Binding-site contacts:
Ligand atom C5 contacts residue TYR88 of chain 1.A at 4.0 Å (hydrophobic).
Ligand atom C3 contacts residue ASN57 of chain 1.A at 3.8 Å.
Ligand atom C8 contacts residue GLU56 of chain 1.A at 4.1 Å.
Ligand atom O6 contacts residue TYR88 of chain 1.A at 2.6 Å (h-bond).
Ligand atom C6 contacts residue TYR88 of chain 1.A at 3.3 Å (hydrophobic).
Ligand atom C4 contacts residue ASN57 of chain 1.A at 4.2 Å.
Ligand atom C1 contacts residue ASN57 of chain 1.A at 1.4 Å.
Ligand atom C5 contacts residue ASN57 of chain 1.A at 3.7 Å.
Ligand atom O7 contacts residue ASN57 of chain 1.A at 3.0 Å (h-bond).
Ligand atom O5 contacts residue ASN57 of chain 1.A at 2.3 Å (h-bond).
Ligand atom C2 contacts residue ASN57 of chain 1.A at 2.5 Å.
Ligand atom N2 contacts residue ASN57 of chain 1.A at 2.9 Å (h-bond).
Ligand atom C8 contacts residue ASN57 of chain 1.A at 4.4 Å.
Ligand atom O5 contacts residue TYR88 of chain 1.A at 3.5 Å (h-bond).
Ligand atom O7 contacts residue GLN69 of chain 1.A at 4.5 Å.
Ligand atom C7 contacts residue ASN57 of chain 1.A at 3.1 Å.

A small-molecule ligand and the protein it binds are described below.
Small molecule (SMILES): CC(=O)N[C@@H]1[C@@H](O)[C@H](O)[C@@H](CO)O[C@H]1O

Sequence of chain 1.A:
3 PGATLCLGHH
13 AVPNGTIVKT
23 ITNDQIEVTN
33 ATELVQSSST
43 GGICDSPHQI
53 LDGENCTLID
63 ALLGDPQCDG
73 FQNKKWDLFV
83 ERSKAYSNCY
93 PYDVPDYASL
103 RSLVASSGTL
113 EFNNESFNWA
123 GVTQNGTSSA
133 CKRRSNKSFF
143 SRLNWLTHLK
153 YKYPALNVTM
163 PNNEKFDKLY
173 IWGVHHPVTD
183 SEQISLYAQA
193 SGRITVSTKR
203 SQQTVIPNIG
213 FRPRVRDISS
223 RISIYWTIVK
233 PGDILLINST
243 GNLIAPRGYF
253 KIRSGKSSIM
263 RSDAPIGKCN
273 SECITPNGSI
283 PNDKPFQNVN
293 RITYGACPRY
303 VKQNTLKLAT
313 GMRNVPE